This small molecule binds to this protein.
Small molecule (SMILES): CC(=O)N[C@H]1[C@H](O[C@H]2[C@H](O)[C@@H](NC(C)=O)CO[C@@H]2CO)O[C@H](CO)[C@@H](O)[C@@H]1O

Binding-site contacts:
Ligand atom C6 contacts residue LEU316 of chain 1.B at 4.1 Å (hydrophobic).
Ligand atom O6 contacts residue ASP228 of chain 1.B at 3.2 Å (salt-bridge).
Ligand atom O7 contacts residue ASN313 of chain 1.B at 3.6 Å.
Ligand atom C2 contacts residue ASP228 of chain 1.B at 4.2 Å.
Ligand atom C1 contacts residue LEU316 of chain 1.B at 4.2 Å (hydrophobic).
Ligand atom C4 contacts residue ASN313 of chain 1.B at 4.2 Å.
Ligand atom C1 contacts residue ASN313 of chain 1.B at 1.4 Å.
Ligand atom C8 contacts residue LEU319 of chain 1.B at 4.1 Å (hydrophobic).
Ligand atom C7 contacts residue ASN313 of chain 1.B at 3.5 Å.
Ligand atom N2 contacts residue ASP228 of chain 1.B at 3.5 Å (salt-bridge).
Ligand atom C8 contacts residue ASP228 of chain 1.B at 4.5 Å.
Ligand atom O5 contacts residue ASN313 of chain 1.B at 2.3 Å (h-bond).
Ligand atom C1 contacts residue THR315 of chain 1.B at 4.4 Å.
Ligand atom O5 contacts residue LEU316 of chain 1.B at 3.7 Å.
Ligand atom N2 contacts residue ASN313 of chain 1.B at 3.0 Å (h-bond).
Ligand atom C2 contacts residue ASN313 of chain 1.B at 2.5 Å.
Ligand atom C3 contacts residue ASN313 of chain 1.B at 3.8 Å.
Ligand atom C6 contacts residue ASP228 of chain 1.B at 4.2 Å.
Ligand atom C6 contacts residue LEU319 of chain 1.B at 4.2 Å (hydrophobic).
Ligand atom C5 contacts residue ASN313 of chain 1.B at 3.6 Å.
Ligand atom C1 contacts residue ASP228 of chain 1.B at 4.3 Å.
Ligand atom C3 contacts residue ASP228 of chain 1.B at 4.1 Å.
Ligand atom C6 contacts residue VAL230 of chain 1.B at 4.4 Å (hydrophobic).
Ligand atom C7 contacts residue ASP228 of chain 1.B at 4.5 Å.
Ligand atom O6 contacts residue LEU316 of chain 1.B at 3.9 Å.

Sequence of chain 1.B:
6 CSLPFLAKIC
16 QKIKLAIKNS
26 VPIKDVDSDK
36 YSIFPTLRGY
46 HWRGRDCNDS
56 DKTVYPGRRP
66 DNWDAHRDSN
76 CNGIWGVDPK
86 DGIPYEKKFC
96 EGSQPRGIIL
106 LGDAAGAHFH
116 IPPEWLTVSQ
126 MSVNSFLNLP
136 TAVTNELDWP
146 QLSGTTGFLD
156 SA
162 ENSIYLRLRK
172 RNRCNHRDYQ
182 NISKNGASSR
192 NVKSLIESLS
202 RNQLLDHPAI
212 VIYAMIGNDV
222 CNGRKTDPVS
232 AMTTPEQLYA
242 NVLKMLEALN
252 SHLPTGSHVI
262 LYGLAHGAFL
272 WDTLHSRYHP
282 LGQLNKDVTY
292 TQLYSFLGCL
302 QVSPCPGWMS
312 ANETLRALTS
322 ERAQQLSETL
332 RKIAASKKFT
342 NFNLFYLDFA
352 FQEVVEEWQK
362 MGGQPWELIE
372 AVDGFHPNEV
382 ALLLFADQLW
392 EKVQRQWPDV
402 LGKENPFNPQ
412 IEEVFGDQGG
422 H